Sequence of chain 3.A:
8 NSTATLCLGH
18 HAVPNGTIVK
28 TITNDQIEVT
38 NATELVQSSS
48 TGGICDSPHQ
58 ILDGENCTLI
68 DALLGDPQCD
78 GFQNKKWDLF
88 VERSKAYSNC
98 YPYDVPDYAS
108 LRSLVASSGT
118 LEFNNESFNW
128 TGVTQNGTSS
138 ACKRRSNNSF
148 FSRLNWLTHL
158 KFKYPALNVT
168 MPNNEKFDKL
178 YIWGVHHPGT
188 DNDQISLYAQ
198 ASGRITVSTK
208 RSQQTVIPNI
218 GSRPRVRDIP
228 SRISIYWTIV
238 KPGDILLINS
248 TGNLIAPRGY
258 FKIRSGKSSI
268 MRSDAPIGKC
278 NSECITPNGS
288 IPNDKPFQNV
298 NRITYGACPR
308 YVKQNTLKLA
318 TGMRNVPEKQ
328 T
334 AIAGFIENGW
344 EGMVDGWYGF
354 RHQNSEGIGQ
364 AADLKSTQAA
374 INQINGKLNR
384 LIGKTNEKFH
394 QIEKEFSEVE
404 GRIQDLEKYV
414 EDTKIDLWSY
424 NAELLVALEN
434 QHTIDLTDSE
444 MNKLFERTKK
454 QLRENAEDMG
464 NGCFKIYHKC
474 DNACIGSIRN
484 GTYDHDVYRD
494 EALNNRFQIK

Binding-site contacts:
Ligand atom C5 contacts residue ASN63 of chain 3.A at 3.6 Å.
Ligand atom C6 contacts residue TYR94 of chain 3.A at 3.8 Å (hydrophobic).
Ligand atom O5 contacts residue TYR94 of chain 3.A at 3.1 Å (h-bond).
Ligand atom C1 contacts residue TYR94 of chain 3.A at 4.1 Å (hydrophobic).
Ligand atom O5 contacts residue ASN63 of chain 3.A at 2.3 Å (h-bond).
Ligand atom C8 contacts residue GLU62 of chain 3.A at 3.8 Å.
Ligand atom O6 contacts residue TYR94 of chain 3.A at 3.0 Å (h-bond).
Ligand atom N2 contacts residue ASN63 of chain 3.A at 3.0 Å (h-bond).
Ligand atom C1 contacts residue ASN63 of chain 3.A at 1.4 Å.
Ligand atom C4 contacts residue ASN63 of chain 3.A at 4.2 Å.
Ligand atom C7 contacts residue ASN63 of chain 3.A at 3.5 Å.
Ligand atom C2 contacts residue ASN63 of chain 3.A at 2.6 Å.
Ligand atom O7 contacts residue ASN63 of chain 3.A at 3.5 Å (h-bond).
Ligand atom C5 contacts residue TYR94 of chain 3.A at 4.0 Å (hydrophobic).
Ligand atom C3 contacts residue ASN63 of chain 3.A at 3.9 Å.

The small molecule below binds the protein below.
Small molecule (SMILES): CC(=O)N[C@@H]1[C@@H](O)[C@H](O)[C@@H](CO)O[C@H]1O